Binding-site contacts:
Ligand atom N2 contacts residue ASN324 of chain 1.C at 2.9 Å (h-bond).
Ligand atom C2 contacts residue ASN324 of chain 1.C at 2.4 Å.
Ligand atom O6 contacts residue LYS320 of chain 1.C at 4.2 Å.
Ligand atom C1 contacts residue ASN324 of chain 1.C at 1.4 Å.
Ligand atom C1 contacts residue LYS320 of chain 1.C at 4.5 Å.
Ligand atom C4 contacts residue ASN324 of chain 1.C at 4.2 Å.
Ligand atom C5 contacts residue ASN324 of chain 1.C at 3.7 Å.
Ligand atom O5 contacts residue ASN324 of chain 1.C at 2.4 Å (h-bond).
Ligand atom C7 contacts residue ASN324 of chain 1.C at 3.7 Å.
Ligand atom O7 contacts residue ASN324 of chain 1.C at 4.1 Å.
Ligand atom O5 contacts residue LYS320 of chain 1.C at 4.5 Å.
Ligand atom C3 contacts residue ASN324 of chain 1.C at 3.8 Å.
Ligand atom C5 contacts residue LYS320 of chain 1.C at 3.9 Å.

Sequence of chain 1.C:
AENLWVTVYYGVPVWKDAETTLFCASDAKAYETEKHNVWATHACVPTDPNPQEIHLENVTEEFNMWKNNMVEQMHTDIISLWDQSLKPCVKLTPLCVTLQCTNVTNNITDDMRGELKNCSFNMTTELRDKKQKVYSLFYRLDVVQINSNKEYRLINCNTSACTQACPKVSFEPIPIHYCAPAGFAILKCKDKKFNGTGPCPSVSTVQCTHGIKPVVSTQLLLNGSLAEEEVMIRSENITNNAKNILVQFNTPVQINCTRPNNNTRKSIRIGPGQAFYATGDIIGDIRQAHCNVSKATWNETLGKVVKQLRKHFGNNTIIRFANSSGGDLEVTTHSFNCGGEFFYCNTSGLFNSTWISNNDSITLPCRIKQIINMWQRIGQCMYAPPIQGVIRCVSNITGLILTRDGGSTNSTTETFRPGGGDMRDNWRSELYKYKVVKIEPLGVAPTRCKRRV

The protein below binds the small molecule below.
Small molecule (SMILES): CC(=O)N[C@@H]1[C@@H](O)[C@H](O)[C@@H](CO)O[C@H]1O